Sequence of chain 1.D:
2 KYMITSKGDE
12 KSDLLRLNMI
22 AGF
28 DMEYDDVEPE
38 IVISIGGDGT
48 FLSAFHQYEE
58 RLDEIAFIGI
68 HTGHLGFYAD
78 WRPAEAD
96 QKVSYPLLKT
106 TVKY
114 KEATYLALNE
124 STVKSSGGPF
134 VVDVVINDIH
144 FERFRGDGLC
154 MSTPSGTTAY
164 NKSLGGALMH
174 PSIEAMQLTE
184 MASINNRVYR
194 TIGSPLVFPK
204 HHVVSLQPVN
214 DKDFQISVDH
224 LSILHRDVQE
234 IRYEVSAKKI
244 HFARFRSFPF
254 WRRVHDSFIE

Binding-site contacts:
Ligand atom CBC contacts residue PRO132 of chain 1.D at 3.5 Å (hydrophobic).
Ligand atom C5 contacts residue TYR163 of chain 1.B at 3.4 Å (hydrophobic).
Ligand atom N6 contacts residue ASP150 of chain 1.D at 2.9 Å (salt-bridge).
Ligand atom N7 contacts residue TYR163 of chain 1.B at 3.5 Å.
Ligand atom C2 contacts residue ILE187 of chain 1.D at 3.6 Å (hydrophobic).
Ligand atom CBE contacts residue PRO132 of chain 1.D at 3.8 Å (hydrophobic).
Ligand atom N3 contacts residue TYR163 of chain 1.B at 3.6 Å (h-bond).
Ligand atom N7 contacts residue ASP150 of chain 1.D at 3.8 Å.
Ligand atom CAS contacts residue HIS223 of chain 1.B at 3.8 Å.
Ligand atom C8 contacts residue TYR163 of chain 1.B at 3.8 Å (hydrophobic).
Ligand atom N6 contacts residue TYR163 of chain 1.B at 3.5 Å.
Ligand atom OAQ contacts residue GLU123 of chain 1.B at 2.5 Å (salt-bridge).
Ligand atom OAQ contacts residue ALA162 of chain 1.B at 3.5 Å.
Ligand atom CBA contacts residue PRO132 of chain 1.D at 3.6 Å (hydrophobic).
Ligand atom N1 contacts residue SER166 of chain 1.B at 2.9 Å (h-bond).
Ligand atom CAO contacts residue GLU123 of chain 1.B at 3.5 Å.
Ligand atom OAR contacts residue GLU123 of chain 1.B at 3.2 Å (salt-bridge).
Ligand atom CAZ contacts residue ASP150 of chain 1.D at 3.4 Å.
Ligand atom CBA contacts residue GLY131 of chain 1.D at 3.7 Å.
Ligand atom C2 contacts residue ALA162 of chain 1.B at 3.8 Å (hydrophobic).
Ligand atom C6 contacts residue SER166 of chain 1.B at 3.8 Å.
Ligand atom OAQ contacts residue TYR163 of chain 1.B at 3.5 Å.
Ligand atom N3 contacts residue ALA162 of chain 1.B at 3.9 Å.
Ligand atom CBH contacts residue ARG148 of chain 1.D at 3.7 Å.
Ligand atom CAP contacts residue GLU123 of chain 1.B at 3.5 Å.
Ligand atom OAR contacts residue ASN122 of chain 1.B at 3.2 Å (h-bond).
Ligand atom CBI contacts residue ARG148 of chain 1.D at 3.4 Å.
Ligand atom CBA contacts residue GLY149 of chain 1.D at 3.2 Å.
Ligand atom NAU contacts residue HIS223 of chain 1.B at 3.1 Å.
Ligand atom N6 contacts residue SER166 of chain 1.B at 3.8 Å.
Ligand atom N6 contacts residue ALA185 of chain 1.D at 3.0 Å (h-bond).
Ligand atom C6 contacts residue TYR163 of chain 1.B at 3.5 Å (hydrophobic).
Ligand atom C2 contacts residue SER166 of chain 1.B at 3.5 Å.
Ligand atom NAT contacts residue HIS223 of chain 1.B at 3.4 Å.
Ligand atom NAV contacts residue HIS223 of chain 1.B at 3.4 Å.
Ligand atom NAY contacts residue ASP150 of chain 1.D at 3.2 Å (salt-bridge).
Ligand atom CBJ contacts residue ARG148 of chain 1.D at 3.5 Å.
Ligand atom CBA contacts residue ASP150 of chain 1.D at 3.8 Å.
Ligand atom CBF contacts residue PRO132 of chain 1.D at 3.9 Å (hydrophobic).
Ligand atom CAW contacts residue TYR163 of chain 1.B at 3.6 Å (hydrophobic).

Sequence of chain 1.B:
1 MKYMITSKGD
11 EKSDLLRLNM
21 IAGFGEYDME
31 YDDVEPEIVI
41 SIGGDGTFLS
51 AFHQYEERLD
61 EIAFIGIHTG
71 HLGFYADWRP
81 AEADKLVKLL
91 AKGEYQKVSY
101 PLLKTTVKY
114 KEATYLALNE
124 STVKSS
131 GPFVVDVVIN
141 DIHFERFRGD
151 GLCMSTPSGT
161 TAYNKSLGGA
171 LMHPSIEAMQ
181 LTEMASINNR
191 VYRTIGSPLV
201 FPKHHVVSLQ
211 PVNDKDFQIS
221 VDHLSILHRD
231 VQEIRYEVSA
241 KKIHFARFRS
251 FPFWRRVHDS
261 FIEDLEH

This small molecule binds to this protein.
Small molecule (SMILES): [N-]=[N+]=NC[C@H]1O[C@@H](n2c(SCC(=O)NCCc3c[nH]c4ccccc34)nc3c(N)ncnc32)[C@H](O)[C@@H]1O